Sequence of chain 3.G:
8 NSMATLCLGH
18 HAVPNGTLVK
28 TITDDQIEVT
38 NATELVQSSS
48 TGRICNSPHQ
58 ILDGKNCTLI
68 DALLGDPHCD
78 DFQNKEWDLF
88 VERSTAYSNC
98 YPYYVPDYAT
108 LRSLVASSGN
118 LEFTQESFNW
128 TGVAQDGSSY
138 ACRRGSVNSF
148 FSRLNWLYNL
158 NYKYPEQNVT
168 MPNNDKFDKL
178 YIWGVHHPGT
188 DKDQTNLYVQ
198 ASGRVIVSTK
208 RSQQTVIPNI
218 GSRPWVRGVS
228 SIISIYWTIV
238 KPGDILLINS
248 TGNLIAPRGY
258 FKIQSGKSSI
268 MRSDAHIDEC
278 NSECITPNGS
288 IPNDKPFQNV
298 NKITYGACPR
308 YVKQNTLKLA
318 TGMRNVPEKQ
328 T

Binding-site contacts:
Ligand atom C3 contacts residue VAL297 of chain 3.G at 4.4 Å (hydrophobic).
Ligand atom C1 contacts residue ASN285 of chain 3.G at 1.5 Å.
Ligand atom C8 contacts residue SER45 of chain 3.G at 3.9 Å.
Ligand atom N2 contacts residue ASN285 of chain 3.G at 2.8 Å (h-bond).
Ligand atom C7 contacts residue VAL297 of chain 3.G at 4.2 Å (hydrophobic).
Ligand atom C8 contacts residue LYS299 of chain 3.G at 3.9 Å.
Ligand atom N2 contacts residue VAL297 of chain 3.G at 3.4 Å (h-bond).
Ligand atom O7 contacts residue ASN285 of chain 3.G at 4.1 Å.
Ligand atom C8 contacts residue VAL297 of chain 3.G at 3.7 Å (hydrophobic).
Ligand atom C7 contacts residue ASN285 of chain 3.G at 3.6 Å.
Ligand atom C8 contacts residue ASN285 of chain 3.G at 4.5 Å.
Ligand atom C3 contacts residue ASN285 of chain 3.G at 3.7 Å.
Ligand atom C1 contacts residue ASN298 of chain 3.G at 4.3 Å.
Ligand atom C1 contacts residue VAL297 of chain 3.G at 4.0 Å (hydrophobic).
Ligand atom C4 contacts residue ASN285 of chain 3.G at 4.3 Å.
Ligand atom C2 contacts residue VAL297 of chain 3.G at 4.1 Å (hydrophobic).
Ligand atom C5 contacts residue ASN285 of chain 3.G at 3.7 Å.
Ligand atom O5 contacts residue ASN285 of chain 3.G at 2.5 Å (h-bond).
Ligand atom C2 contacts residue ASN285 of chain 3.G at 2.5 Å.
Ligand atom C8 contacts residue GLU69 of chain 3.H at 4.2 Å.

This protein binds this small molecule.
Small molecule (SMILES): CC(=O)N[C@H]1[C@H](O[C@H]2[C@H](O)[C@@H](NC(C)=O)CO[C@@H]2CO)O[C@H](CO)[C@@H](O[C@@H]2O[C@H](CO)[C@@H](O)[C@H](O)[C@@H]2O)[C@@H]1O

Sequence of chain 3.H:
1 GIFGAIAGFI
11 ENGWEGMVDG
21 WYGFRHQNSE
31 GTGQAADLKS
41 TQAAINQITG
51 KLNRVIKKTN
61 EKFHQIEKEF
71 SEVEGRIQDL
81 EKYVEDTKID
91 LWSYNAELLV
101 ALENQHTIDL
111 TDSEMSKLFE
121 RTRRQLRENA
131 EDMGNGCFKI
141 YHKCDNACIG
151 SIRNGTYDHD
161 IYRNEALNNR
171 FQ